A protein and the small-molecule ligand that binds it are described below.
Small molecule (SMILES): Cc1ccncc1NC(=O)Cc1cccc(I)c1

Sequence of chain 2.A:
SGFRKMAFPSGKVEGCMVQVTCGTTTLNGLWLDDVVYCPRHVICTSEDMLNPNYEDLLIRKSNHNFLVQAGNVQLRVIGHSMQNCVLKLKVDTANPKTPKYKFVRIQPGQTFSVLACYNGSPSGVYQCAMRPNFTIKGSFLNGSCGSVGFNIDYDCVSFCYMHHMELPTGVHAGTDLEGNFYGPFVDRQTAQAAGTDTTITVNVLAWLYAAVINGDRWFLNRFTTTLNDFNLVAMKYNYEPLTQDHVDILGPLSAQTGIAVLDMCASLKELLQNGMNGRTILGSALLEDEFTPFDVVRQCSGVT

Sequence of chain 1.A:
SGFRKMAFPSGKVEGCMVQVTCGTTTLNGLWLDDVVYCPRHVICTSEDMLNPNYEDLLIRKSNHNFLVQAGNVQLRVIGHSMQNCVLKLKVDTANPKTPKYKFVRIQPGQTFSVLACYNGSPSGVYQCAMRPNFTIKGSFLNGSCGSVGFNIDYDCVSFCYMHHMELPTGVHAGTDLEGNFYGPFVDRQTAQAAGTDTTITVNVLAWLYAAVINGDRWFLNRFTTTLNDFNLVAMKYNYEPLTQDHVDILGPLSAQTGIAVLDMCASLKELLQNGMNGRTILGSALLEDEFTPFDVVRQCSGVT

Binding-site contacts:
Ligand atom C contacts residue GLU166 of chain 1.A at 3.4 Å.
Ligand atom C4 contacts residue CYS145 of chain 1.A at 3.7 Å (hydrophobic).
Ligand atom C5 contacts residue CYS145 of chain 1.A at 4.1 Å (hydrophobic).
Ligand atom C4 contacts residue SER144 of chain 1.A at 4.1 Å.
Ligand atom C4 contacts residue HIS163 of chain 1.A at 3.3 Å.
Ligand atom C2 contacts residue SER1 of chain 2.A at 3.9 Å.
Ligand atom C3 contacts residue PHE140 of chain 1.A at 3.2 Å (hydrophobic).
Ligand atom C11 contacts residue MET49 of chain 1.A at 3.6 Å (hydrophobic).
Ligand atom I contacts residue MET49 of chain 1.A at 3.0 Å.
Ligand atom N1 contacts residue CYS145 of chain 1.A at 3.7 Å.
Ligand atom C10 contacts residue MET49 of chain 1.A at 3.7 Å (hydrophobic).
Ligand atom C1 contacts residue GLU166 of chain 1.A at 3.8 Å.
Ligand atom C4 contacts residue GLU166 of chain 1.A at 3.9 Å.
Ligand atom C3 contacts residue SER1 of chain 2.A at 3.7 Å.
Ligand atom C11 contacts residue ARG188 of chain 1.A at 4.1 Å.
Ligand atom I contacts residue ARG188 of chain 1.A at 3.9 Å.
Ligand atom C12 contacts residue MET165 of chain 1.A at 4.0 Å (hydrophobic).
Ligand atom C2 contacts residue ASN142 of chain 1.A at 3.8 Å.
Ligand atom I contacts residue ASP187 of chain 1.A at 3.5 Å.
Ligand atom C3 contacts residue LEU141 of chain 1.A at 3.9 Å (hydrophobic).
Ligand atom O contacts residue MET165 of chain 1.A at 3.5 Å.
Ligand atom C contacts residue ASN142 of chain 1.A at 3.8 Å.
Ligand atom C10 contacts residue GLN189 of chain 1.A at 3.8 Å.
Ligand atom I contacts residue HIS41 of chain 1.A at 3.6 Å.
Ligand atom N contacts residue GLU166 of chain 1.A at 3.9 Å.
Ligand atom N contacts residue SER144 of chain 1.A at 3.7 Å.
Ligand atom C13 contacts residue HIS164 of chain 1.A at 3.9 Å.
Ligand atom C1 contacts residue ASN142 of chain 1.A at 3.7 Å.
Ligand atom I contacts residue MET165 of chain 1.A at 4.1 Å.
Ligand atom C2 contacts residue GLU166 of chain 1.A at 3.3 Å.
Ligand atom C3 contacts residue GLU166 of chain 1.A at 3.6 Å.
Ligand atom C12 contacts residue MET49 of chain 1.A at 3.4 Å (hydrophobic).
Ligand atom C2 contacts residue PHE140 of chain 1.A at 3.6 Å (hydrophobic).
Ligand atom C1 contacts residue LEU141 of chain 1.A at 3.9 Å (hydrophobic).
Ligand atom C11 contacts residue GLN189 of chain 1.A at 3.9 Å.
Ligand atom C3 contacts residue HIS163 of chain 1.A at 3.8 Å.
Ligand atom N contacts residue HIS163 of chain 1.A at 2.7 Å (h-bond).
Ligand atom C2 contacts residue LEU141 of chain 1.A at 3.5 Å (hydrophobic).
Ligand atom N contacts residue PHE140 of chain 1.A at 3.7 Å.
Ligand atom O contacts residue GLU166 of chain 1.A at 3.3 Å (salt-bridge).